Sequence of chain 1.A:
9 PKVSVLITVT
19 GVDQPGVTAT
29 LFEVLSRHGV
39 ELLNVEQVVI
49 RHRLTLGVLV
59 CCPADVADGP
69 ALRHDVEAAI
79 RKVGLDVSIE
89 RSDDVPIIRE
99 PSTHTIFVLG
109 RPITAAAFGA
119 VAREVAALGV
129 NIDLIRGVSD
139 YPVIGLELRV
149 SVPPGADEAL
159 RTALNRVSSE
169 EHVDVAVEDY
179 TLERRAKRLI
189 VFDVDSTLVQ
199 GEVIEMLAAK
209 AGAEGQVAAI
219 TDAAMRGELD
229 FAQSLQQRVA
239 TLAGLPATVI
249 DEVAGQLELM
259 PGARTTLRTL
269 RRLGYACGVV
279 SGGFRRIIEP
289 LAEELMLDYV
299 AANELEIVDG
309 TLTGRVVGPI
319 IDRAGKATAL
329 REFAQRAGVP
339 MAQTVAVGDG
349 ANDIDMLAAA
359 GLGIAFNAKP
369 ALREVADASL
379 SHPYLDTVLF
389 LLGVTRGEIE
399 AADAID

The small molecule below binds the protein below.
Small molecule (SMILES): c1ccc(-c2cnc[nH]2)cc1

Binding-site contacts:
Ligand atom N1 contacts residue ASP193 of chain 1.A at 3.2 Å (salt-bridge).
Ligand atom C2 contacts residue GLY281 of chain 1.A at 3.3 Å.
Ligand atom C8 contacts residue ARG236 of chain 1.A at 2.7 Å.
Ligand atom C7 contacts residue ARG236 of chain 1.A at 2.9 Å.
Ligand atom C4 contacts residue ASP193 of chain 1.A at 3.1 Å.
Ligand atom C2 contacts residue ASP193 of chain 1.A at 3.1 Å.
Ligand atom C6 contacts residue GLU200 of chain 1.A at 3.7 Å.
Ligand atom C8 contacts residue THR219 of chain 1.A at 3.5 Å.
Ligand atom C2 contacts residue VAL201 of chain 1.A at 3.7 Å (hydrophobic).
Ligand atom C5 contacts residue ASP193 of chain 1.A at 3.4 Å.
Ligand atom C11 contacts residue ARG236 of chain 1.A at 3.9 Å.
Ligand atom C5 contacts residue ILE202 of chain 1.A at 3.7 Å (hydrophobic).
Ligand atom C11 contacts residue PHE229 of chain 1.A at 4.1 Å (hydrophobic).
Ligand atom C10 contacts residue ARG236 of chain 1.A at 3.6 Å.
Ligand atom C4 contacts residue VAL201 of chain 1.A at 3.5 Å (hydrophobic).
Ligand atom N3 contacts residue GLU200 of chain 1.A at 3.9 Å.
Ligand atom C8 contacts residue MET223 of chain 1.A at 3.6 Å (hydrophobic).
Ligand atom C2 contacts residue PHE282 of chain 1.A at 3.9 Å (hydrophobic).
Ligand atom C10 contacts residue MET223 of chain 1.A at 4.1 Å (hydrophobic).
Ligand atom C6 contacts residue ILE202 of chain 1.A at 4.0 Å (hydrophobic).
Ligand atom C4 contacts residue GLU200 of chain 1.A at 3.5 Å.
Ligand atom C7 contacts residue THR219 of chain 1.A at 3.8 Å.
Ligand atom C9 contacts residue PHE229 of chain 1.A at 3.4 Å (hydrophobic).
Ligand atom C5 contacts residue GLU200 of chain 1.A at 3.9 Å.
Ligand atom C7 contacts residue ILE202 of chain 1.A at 3.8 Å (hydrophobic).
Ligand atom C2 contacts residue ILE202 of chain 1.A at 3.7 Å (hydrophobic).
Ligand atom C11 contacts residue GLY281 of chain 1.A at 4.2 Å.
Ligand atom N1 contacts residue GLY280 of chain 1.A at 4.1 Å.
Ligand atom N3 contacts residue ASP193 of chain 1.A at 2.8 Å (salt-bridge).
Ligand atom C11 contacts residue GLY280 of chain 1.A at 4.1 Å.
Ligand atom C6 contacts residue ARG236 of chain 1.A at 3.5 Å.
Ligand atom N3 contacts residue VAL201 of chain 1.A at 3.0 Å (h-bond).
Ligand atom C7 contacts residue GLU200 of chain 1.A at 2.8 Å.
Ligand atom C10 contacts residue PHE229 of chain 1.A at 2.9 Å (hydrophobic).
Ligand atom N1 contacts residue GLY281 of chain 1.A at 3.1 Å.
Ligand atom C4 contacts residue ILE202 of chain 1.A at 3.2 Å (hydrophobic).
Ligand atom N3 contacts residue ILE202 of chain 1.A at 2.7 Å (h-bond).
Ligand atom C9 contacts residue ARG236 of chain 1.A at 3.1 Å.
Ligand atom C9 contacts residue MET223 of chain 1.A at 3.1 Å (hydrophobic).
Ligand atom C8 contacts residue GLU200 of chain 1.A at 3.4 Å.